Sequence of chain 1.A:
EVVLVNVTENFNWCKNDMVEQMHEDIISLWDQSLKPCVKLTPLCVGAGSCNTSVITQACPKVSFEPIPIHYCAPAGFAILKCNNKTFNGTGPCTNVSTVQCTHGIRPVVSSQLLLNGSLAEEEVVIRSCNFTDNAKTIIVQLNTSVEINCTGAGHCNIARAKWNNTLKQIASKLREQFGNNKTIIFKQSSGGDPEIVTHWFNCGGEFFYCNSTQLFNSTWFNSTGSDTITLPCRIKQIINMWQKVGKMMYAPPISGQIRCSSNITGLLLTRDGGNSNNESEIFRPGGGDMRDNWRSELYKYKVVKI

A small-molecule ligand and the protein it binds are described below.
Small molecule (SMILES): CC(=O)N[C@@H]1[C@@H](O)[C@H](O)[C@@H](CO)O[C@H]1O

Binding-site contacts:
Ligand atom C8 contacts residue ASN288 of chain 1.A at 4.1 Å.
Ligand atom C1 contacts residue SER286 of chain 1.A at 4.0 Å.
Ligand atom C8 contacts residue SER290 of chain 1.A at 3.2 Å.
Ligand atom C2 contacts residue SER286 of chain 1.A at 3.9 Å.
Ligand atom O5 contacts residue ASN288 of chain 1.A at 2.4 Å (h-bond).
Ligand atom O7 contacts residue ILE292 of chain 1.A at 3.7 Å.
Ligand atom C2 contacts residue ASN288 of chain 1.A at 2.5 Å.
Ligand atom O7 contacts residue ASN288 of chain 1.A at 3.5 Å (h-bond).
Ligand atom C4 contacts residue ASN288 of chain 1.A at 4.2 Å.
Ligand atom N2 contacts residue SER290 of chain 1.A at 4.5 Å.
Ligand atom C7 contacts residue SER286 of chain 1.A at 3.7 Å.
Ligand atom N2 contacts residue ASN288 of chain 1.A at 3.0 Å (h-bond).
Ligand atom C7 contacts residue SER290 of chain 1.A at 3.8 Å.
Ligand atom C1 contacts residue SER290 of chain 1.A at 4.5 Å.
Ligand atom O7 contacts residue SER290 of chain 1.A at 3.3 Å (h-bond).
Ligand atom N2 contacts residue SER286 of chain 1.A at 3.0 Å (h-bond).
Ligand atom C5 contacts residue ASN288 of chain 1.A at 3.6 Å.
Ligand atom C3 contacts residue SER286 of chain 1.A at 4.1 Å.
Ligand atom C3 contacts residue ASN288 of chain 1.A at 3.8 Å.
Ligand atom C1 contacts residue ASN288 of chain 1.A at 1.4 Å.
Ligand atom C8 contacts residue SER286 of chain 1.A at 3.6 Å.
Ligand atom C7 contacts residue ASN288 of chain 1.A at 3.4 Å.